Sequence of chain 1.A:
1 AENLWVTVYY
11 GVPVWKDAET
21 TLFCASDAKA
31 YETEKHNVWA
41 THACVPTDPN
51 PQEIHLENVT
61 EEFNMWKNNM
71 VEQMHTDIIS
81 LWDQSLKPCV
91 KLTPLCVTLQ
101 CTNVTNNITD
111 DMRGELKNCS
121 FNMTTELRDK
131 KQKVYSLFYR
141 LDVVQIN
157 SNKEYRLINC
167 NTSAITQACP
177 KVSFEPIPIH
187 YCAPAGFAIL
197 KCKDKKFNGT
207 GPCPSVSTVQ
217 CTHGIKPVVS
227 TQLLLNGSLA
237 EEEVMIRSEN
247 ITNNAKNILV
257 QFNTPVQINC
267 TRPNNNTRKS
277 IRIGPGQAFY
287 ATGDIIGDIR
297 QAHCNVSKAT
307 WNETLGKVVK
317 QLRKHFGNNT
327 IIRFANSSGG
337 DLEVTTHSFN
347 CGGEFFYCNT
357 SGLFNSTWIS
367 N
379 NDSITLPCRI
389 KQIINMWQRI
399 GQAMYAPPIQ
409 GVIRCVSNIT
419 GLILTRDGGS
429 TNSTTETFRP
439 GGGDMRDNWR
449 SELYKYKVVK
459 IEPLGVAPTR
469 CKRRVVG

Binding-site contacts:
Ligand atom C1 contacts residue THR206 of chain 1.A at 3.8 Å.
Ligand atom O5 contacts residue ASN204 of chain 1.A at 2.4 Å (h-bond).
Ligand atom C8 contacts residue ASN204 of chain 1.A at 4.5 Å.
Ligand atom N2 contacts residue THR206 of chain 1.A at 3.4 Å (h-bond).
Ligand atom C7 contacts residue SER244 of chain 1.A at 4.5 Å.
Ligand atom C7 contacts residue ASN204 of chain 1.A at 3.4 Å.
Ligand atom C2 contacts residue THR206 of chain 1.A at 4.2 Å.
Ligand atom C4 contacts residue ASN204 of chain 1.A at 4.2 Å.
Ligand atom O7 contacts residue ILE247 of chain 1.A at 3.9 Å.
Ligand atom C8 contacts residue SER244 of chain 1.A at 3.2 Å.
Ligand atom C5 contacts residue THR206 of chain 1.A at 4.3 Å.
Ligand atom C2 contacts residue ASN204 of chain 1.A at 2.4 Å.
Ligand atom C3 contacts residue ASN204 of chain 1.A at 3.8 Å.
Ligand atom O5 contacts residue THR206 of chain 1.A at 4.2 Å.
Ligand atom C1 contacts residue ASN204 of chain 1.A at 1.4 Å.
Ligand atom C7 contacts residue THR206 of chain 1.A at 4.2 Å.
Ligand atom O7 contacts residue ASN204 of chain 1.A at 3.6 Å (h-bond).
Ligand atom C8 contacts residue THR206 of chain 1.A at 4.2 Å.
Ligand atom N2 contacts residue ASN204 of chain 1.A at 2.9 Å (h-bond).
Ligand atom C5 contacts residue ASN204 of chain 1.A at 3.7 Å.

The small molecule below binds the protein below.
Small molecule (SMILES): CC(=O)N[C@H]1[C@H](O[C@H]2[C@H](O)[C@@H](NC(C)=O)CO[C@@H]2CO)O[C@H](CO)[C@@H](O)[C@@H]1O